Binding-site contacts:
Ligand atom C2 contacts residue CIT1 of chain 1.H at 4.1 Å.
Ligand atom O2P contacts residue ARG404 of chain 1.B at 4.4 Å.
Ligand atom O3P contacts residue MET98 of chain 1.B at 4.5 Å.
Ligand atom C2 contacts residue CYS123 of chain 1.B at 1.9 Å (hydrophobic).
Ligand atom C1 contacts residue CYS123 of chain 1.B at 2.8 Å (hydrophobic).
Ligand atom C1 contacts residue THR124 of chain 1.B at 3.6 Å.
Ligand atom O1 contacts residue THR124 of chain 1.B at 2.9 Å (h-bond).
Ligand atom O1 contacts residue CYS123 of chain 1.B at 3.2 Å (h-bond).
Ligand atom P contacts residue CYS123 of chain 1.B at 4.4 Å.
Ligand atom O2P contacts residue MET98 of chain 1.B at 3.8 Å.
Ligand atom O2' contacts residue THR124 of chain 1.B at 4.5 Å.
Ligand atom C1 contacts residue GLY122 of chain 1.B at 4.2 Å.
Ligand atom O2P contacts residue LYS97 of chain 1.B at 4.3 Å.
Ligand atom C3 contacts residue CIT1 of chain 1.H at 3.1 Å.
Ligand atom C2 contacts residue ARG128 of chain 1.B at 4.0 Å.
Ligand atom O2 contacts residue CYS123 of chain 1.B at 2.8 Å (h-bond).
Ligand atom O2 contacts residue ARG99 of chain 1.B at 4.1 Å.
Ligand atom O2P contacts residue ARG99 of chain 1.B at 2.9 Å (salt-bridge).
Ligand atom O2' contacts residue CYS123 of chain 1.B at 3.6 Å.
Ligand atom C3 contacts residue ARG404 of chain 1.B at 4.3 Å.
Ligand atom O2 contacts residue CIT1 of chain 1.H at 4.3 Å.
Ligand atom O1P contacts residue LYS97 of chain 1.B at 4.4 Å.
Ligand atom C3 contacts residue ARG128 of chain 1.B at 4.2 Å.
Ligand atom C3 contacts residue CYS123 of chain 1.B at 2.7 Å (hydrophobic).
Ligand atom O2' contacts residue GLY122 of chain 1.B at 3.6 Å.
Ligand atom O2 contacts residue ARG128 of chain 1.B at 3.8 Å.
Ligand atom C2 contacts residue THR124 of chain 1.B at 4.1 Å.
Ligand atom P contacts residue ARG99 of chain 1.B at 4.0 Å.
Ligand atom O3P contacts residue ARG99 of chain 1.B at 3.9 Å.
Ligand atom O3P contacts residue ARG404 of chain 1.B at 2.7 Å (salt-bridge).
Ligand atom O1P contacts residue ARG404 of chain 1.B at 2.6 Å (salt-bridge).
Ligand atom P contacts residue ARG404 of chain 1.B at 3.5 Å.
Ligand atom O3P contacts residue CIT1 of chain 1.H at 4.2 Å.

This small molecule binds to this protein.
Small molecule (SMILES): C[C@@H](OP(=O)(O)O)C(=O)O

Sequence of chain 1.B:
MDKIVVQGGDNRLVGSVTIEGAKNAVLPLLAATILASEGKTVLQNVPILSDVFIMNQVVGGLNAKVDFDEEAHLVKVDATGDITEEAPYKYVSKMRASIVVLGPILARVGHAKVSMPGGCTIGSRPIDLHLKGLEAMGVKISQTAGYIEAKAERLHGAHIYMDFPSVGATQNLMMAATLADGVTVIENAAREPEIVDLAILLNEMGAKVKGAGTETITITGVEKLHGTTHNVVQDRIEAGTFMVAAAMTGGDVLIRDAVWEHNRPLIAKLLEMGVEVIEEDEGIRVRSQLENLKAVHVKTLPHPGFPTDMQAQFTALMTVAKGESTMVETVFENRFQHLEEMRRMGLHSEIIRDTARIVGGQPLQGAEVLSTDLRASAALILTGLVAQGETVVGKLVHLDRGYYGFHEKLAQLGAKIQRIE